Binding-site contacts:
Ligand atom O contacts residue THR139 of chain 1.C at 3.2 Å (h-bond).
Ligand atom O contacts residue SER108 of chain 1.C at 2.5 Å (h-bond).
Ligand atom CG contacts residue ALA165 of chain 1.C at 3.7 Å (hydrophobic).
Ligand atom OXT contacts residue ALA42 of chain 1.C at 3.9 Å.
Ligand atom CA contacts residue TYR331 of chain 1.B at 3.7 Å (hydrophobic).
Ligand atom N contacts residue ASP107 of chain 1.C at 2.8 Å (salt-bridge).
Ligand atom OD1 contacts residue THR139 of chain 1.C at 3.0 Å (h-bond).
Ligand atom C contacts residue THR139 of chain 1.C at 3.8 Å.
Ligand atom N contacts residue ASN295 of chain 1.B at 4.0 Å.
Ligand atom OD1 contacts residue ALA165 of chain 1.C at 3.6 Å (h-bond).
Ligand atom OD1 contacts residue GLY41 of chain 1.C at 4.0 Å.
Ligand atom CA contacts residue ASP107 of chain 1.C at 3.6 Å.
Ligand atom O contacts residue ASP107 of chain 1.C at 3.9 Å.
Ligand atom OXT contacts residue ASP107 of chain 1.C at 3.5 Å.
Ligand atom OXT contacts residue GLY41 of chain 1.C at 3.4 Å.
Ligand atom ND2 contacts residue TYR331 of chain 1.B at 3.4 Å (h-bond).
Ligand atom ND2 contacts residue ALA42 of chain 1.C at 3.3 Å.
Ligand atom O contacts residue ASP140 of chain 1.C at 2.9 Å (salt-bridge).
Ligand atom OD1 contacts residue ALA42 of chain 1.C at 3.0 Å (h-bond).
Ligand atom CG contacts residue TYR331 of chain 1.B at 3.8 Å (hydrophobic).
Ligand atom N contacts residue ASP140 of chain 1.C at 2.7 Å (salt-bridge).
Ligand atom OXT contacts residue SER108 of chain 1.C at 2.9 Å (h-bond).
Ligand atom C contacts residue ASP140 of chain 1.C at 3.7 Å.
Ligand atom CB contacts residue THR139 of chain 1.C at 3.3 Å.
Ligand atom OD1 contacts residue GLY138 of chain 1.C at 3.3 Å.
Ligand atom ND2 contacts residue GLN166 of chain 1.C at 3.6 Å.
Ligand atom O contacts residue GLY138 of chain 1.C at 3.3 Å.
Ligand atom N contacts residue TYR331 of chain 1.B at 3.5 Å.
Ligand atom CB contacts residue TYR331 of chain 1.B at 3.6 Å (hydrophobic).
Ligand atom CA contacts residue ASP140 of chain 1.C at 3.6 Å.
Ligand atom OXT contacts residue GLY138 of chain 1.C at 3.3 Å.
Ligand atom ND2 contacts residue THR139 of chain 1.C at 3.0 Å (h-bond).
Ligand atom CG contacts residue ALA42 of chain 1.C at 3.3 Å (hydrophobic).
Ligand atom CG contacts residue THR139 of chain 1.C at 3.0 Å.
Ligand atom ND2 contacts residue ALA165 of chain 1.C at 2.9 Å (h-bond).
Ligand atom C contacts residue ASP107 of chain 1.C at 3.6 Å.
Ligand atom C contacts residue GLY138 of chain 1.C at 3.5 Å.
Ligand atom OXT contacts residue MET45 of chain 1.C at 3.7 Å.
Ligand atom C contacts residue SER108 of chain 1.C at 3.5 Å.
Ligand atom CB contacts residue ASP140 of chain 1.C at 3.5 Å.

Sequence of chain 1.C:
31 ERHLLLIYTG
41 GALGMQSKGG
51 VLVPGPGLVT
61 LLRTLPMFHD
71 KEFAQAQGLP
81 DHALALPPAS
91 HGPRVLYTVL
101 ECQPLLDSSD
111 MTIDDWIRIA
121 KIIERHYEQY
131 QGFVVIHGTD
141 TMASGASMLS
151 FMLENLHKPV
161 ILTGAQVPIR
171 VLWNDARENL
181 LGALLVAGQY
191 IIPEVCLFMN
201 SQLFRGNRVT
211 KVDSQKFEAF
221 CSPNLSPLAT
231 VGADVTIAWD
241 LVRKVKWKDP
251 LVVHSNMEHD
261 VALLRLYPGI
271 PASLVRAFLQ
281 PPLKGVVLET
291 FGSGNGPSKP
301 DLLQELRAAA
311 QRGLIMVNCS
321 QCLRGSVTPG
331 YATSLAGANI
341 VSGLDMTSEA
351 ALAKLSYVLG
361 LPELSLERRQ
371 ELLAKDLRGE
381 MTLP

Sequence of chain 1.B:
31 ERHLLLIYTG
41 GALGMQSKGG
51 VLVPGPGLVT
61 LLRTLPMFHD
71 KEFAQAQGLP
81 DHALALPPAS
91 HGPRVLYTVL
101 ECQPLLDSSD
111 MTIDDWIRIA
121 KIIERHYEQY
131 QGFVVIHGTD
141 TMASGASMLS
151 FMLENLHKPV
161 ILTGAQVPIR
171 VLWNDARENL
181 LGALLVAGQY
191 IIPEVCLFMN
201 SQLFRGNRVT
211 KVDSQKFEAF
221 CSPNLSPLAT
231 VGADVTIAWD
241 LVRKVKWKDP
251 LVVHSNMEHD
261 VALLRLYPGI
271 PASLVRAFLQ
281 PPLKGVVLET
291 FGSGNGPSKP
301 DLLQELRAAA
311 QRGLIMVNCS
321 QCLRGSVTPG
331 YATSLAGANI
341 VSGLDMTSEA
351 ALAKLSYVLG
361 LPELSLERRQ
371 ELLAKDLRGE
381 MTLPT

The small molecule below binds the protein below.
Small molecule (SMILES): NC(=O)C[C@H](N)C(=O)O